This protein binds this small molecule.
Small molecule (SMILES): CC(=O)N[C@@H]1[C@@H](O)[C@H](O)[C@@H](CO)O[C@H]1O

Binding-site contacts:
Ligand atom O5 contacts residue ASN418 of chain 1.B at 2.4 Å (h-bond).
Ligand atom N2 contacts residue ASN418 of chain 1.B at 2.6 Å (h-bond).
Ligand atom C4 contacts residue ASN418 of chain 1.B at 3.7 Å.
Ligand atom O6 contacts residue PRO385 of chain 1.B at 3.5 Å (h-bond).
Ligand atom O3 contacts residue ASN418 of chain 1.B at 4.2 Å.
Ligand atom C6 contacts residue HIS388 of chain 1.B at 4.3 Å.
Ligand atom C8 contacts residue GLN442 of chain 1.B at 4.1 Å.
Ligand atom C5 contacts residue ASN418 of chain 1.B at 3.1 Å.
Ligand atom C1 contacts residue PRO385 of chain 1.B at 4.3 Å (hydrophobic).
Ligand atom N2 contacts residue GLN442 of chain 1.B at 4.3 Å.
Ligand atom O5 contacts residue PRO385 of chain 1.B at 3.5 Å (h-bond).
Ligand atom C6 contacts residue ASN418 of chain 1.B at 4.5 Å.
Ligand atom C2 contacts residue ASN418 of chain 1.B at 2.4 Å.
Ligand atom C5 contacts residue PRO385 of chain 1.B at 4.0 Å (hydrophobic).
Ligand atom C6 contacts residue PRO385 of chain 1.B at 4.0 Å (hydrophobic).
Ligand atom C7 contacts residue ASN418 of chain 1.B at 4.0 Å.
Ligand atom C1 contacts residue ASN418 of chain 1.B at 1.4 Å.
Ligand atom O6 contacts residue HIS386 of chain 1.B at 3.8 Å.
Ligand atom C3 contacts residue ASN418 of chain 1.B at 3.0 Å.

Sequence of chain 1.B:
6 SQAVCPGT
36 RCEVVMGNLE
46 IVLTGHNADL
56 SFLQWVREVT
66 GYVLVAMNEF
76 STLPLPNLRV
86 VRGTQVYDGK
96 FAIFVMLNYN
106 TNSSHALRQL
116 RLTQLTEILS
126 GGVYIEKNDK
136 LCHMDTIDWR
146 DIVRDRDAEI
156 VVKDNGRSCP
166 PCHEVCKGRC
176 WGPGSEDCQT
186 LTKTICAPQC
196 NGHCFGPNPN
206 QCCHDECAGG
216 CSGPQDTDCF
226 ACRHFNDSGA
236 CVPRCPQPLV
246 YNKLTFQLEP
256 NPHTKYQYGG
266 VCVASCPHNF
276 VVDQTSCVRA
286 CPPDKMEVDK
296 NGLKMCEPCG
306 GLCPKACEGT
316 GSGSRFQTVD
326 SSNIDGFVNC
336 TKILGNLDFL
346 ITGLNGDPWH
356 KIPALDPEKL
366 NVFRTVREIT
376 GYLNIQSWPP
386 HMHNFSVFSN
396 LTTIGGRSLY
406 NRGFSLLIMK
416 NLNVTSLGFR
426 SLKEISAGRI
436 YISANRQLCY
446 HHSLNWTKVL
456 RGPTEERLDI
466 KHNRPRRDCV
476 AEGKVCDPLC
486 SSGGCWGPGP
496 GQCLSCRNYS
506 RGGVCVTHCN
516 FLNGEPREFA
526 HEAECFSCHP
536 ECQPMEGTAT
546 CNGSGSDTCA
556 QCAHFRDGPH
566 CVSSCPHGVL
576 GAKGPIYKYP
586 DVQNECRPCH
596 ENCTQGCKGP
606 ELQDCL